Sequence of chain 1.A:
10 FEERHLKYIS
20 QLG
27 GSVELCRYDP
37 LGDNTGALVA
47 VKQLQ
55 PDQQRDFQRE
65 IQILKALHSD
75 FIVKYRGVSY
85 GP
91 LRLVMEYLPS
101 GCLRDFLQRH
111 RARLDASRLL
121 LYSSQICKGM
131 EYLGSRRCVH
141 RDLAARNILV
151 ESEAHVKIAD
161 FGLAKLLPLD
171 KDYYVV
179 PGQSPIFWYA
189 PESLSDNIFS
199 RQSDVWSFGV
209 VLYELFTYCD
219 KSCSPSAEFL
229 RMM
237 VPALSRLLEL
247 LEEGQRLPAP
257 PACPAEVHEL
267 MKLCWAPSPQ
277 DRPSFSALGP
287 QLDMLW

Binding-site contacts:
Ligand atom C5 contacts residue LEU149 of chain 1.A at 3.5 Å (hydrophobic).
Ligand atom C25 contacts residue ARG146 of chain 1.A at 3.7 Å.
Ligand atom N3 contacts residue LEU149 of chain 1.A at 3.8 Å.
Ligand atom C14 contacts residue VAL29 of chain 1.A at 3.9 Å (hydrophobic).
Ligand atom N3 contacts residue LEU98 of chain 1.A at 3.2 Å (h-bond).
Ligand atom C9 contacts residue GLY101 of chain 1.A at 3.9 Å.
Ligand atom O12 contacts residue MET95 of chain 1.A at 3.6 Å.
Ligand atom C8 contacts residue GLY101 of chain 1.A at 3.8 Å.
Ligand atom N13 contacts residue VAL29 of chain 1.A at 3.6 Å.
Ligand atom C4 contacts residue LEU98 of chain 1.A at 3.9 Å (hydrophobic).
Ligand atom C19 contacts residue ARG146 of chain 1.A at 3.5 Å.
Ligand atom C18 contacts residue ASN147 of chain 1.A at 3.8 Å.
Ligand atom N2 contacts residue TYR97 of chain 1.A at 4.0 Å.
Ligand atom C4 contacts residue GLU96 of chain 1.A at 3.3 Å.
Ligand atom N21 contacts residue CYS102 of chain 1.A at 3.6 Å.
Ligand atom C7 contacts residue LEU21 of chain 1.A at 3.8 Å (hydrophobic).
Ligand atom C25 contacts residue ASP105 of chain 1.A at 3.9 Å.
Ligand atom C9 contacts residue TYR97 of chain 1.A at 3.6 Å (hydrophobic).
Ligand atom O24 contacts residue LEU21 of chain 1.A at 3.8 Å.
Ligand atom C25 contacts residue ARG104 of chain 1.A at 3.7 Å.
Ligand atom N3 contacts residue TYR97 of chain 1.A at 3.6 Å.
Ligand atom N11 contacts residue VAL77 of chain 1.A at 3.5 Å.
Ligand atom C4 contacts residue ALA46 of chain 1.A at 3.6 Å (hydrophobic).
Ligand atom C22 contacts residue CYS102 of chain 1.A at 3.6 Å (hydrophobic).
Ligand atom C5 contacts residue ALA46 of chain 1.A at 3.6 Å (hydrophobic).
Ligand atom C1 contacts residue LEU149 of chain 1.A at 3.9 Å (hydrophobic).
Ligand atom C18 contacts residue ARG146 of chain 1.A at 2.9 Å.
Ligand atom C23 contacts residue ARG104 of chain 1.A at 4.0 Å.
Ligand atom C25 contacts residue CYS102 of chain 1.A at 1.7 Å (hydrophobic).
Ligand atom N11 contacts residue GLU96 of chain 1.A at 3.2 Å (salt-bridge).
Ligand atom C6 contacts residue LEU149 of chain 1.A at 3.7 Å (hydrophobic).
Ligand atom C10 contacts residue ALA46 of chain 1.A at 3.7 Å (hydrophobic).
Ligand atom C10 contacts residue MET95 of chain 1.A at 4.0 Å (hydrophobic).
Ligand atom C23 contacts residue CYS102 of chain 1.A at 3.0 Å (hydrophobic).
Ligand atom C9 contacts residue LEU98 of chain 1.A at 3.3 Å (hydrophobic).
Ligand atom N11 contacts residue MET95 of chain 1.A at 3.4 Å.
Ligand atom N21 contacts residue ARG146 of chain 1.A at 3.2 Å (salt-bridge).
Ligand atom N11 contacts residue ALA46 of chain 1.A at 3.5 Å.
Ligand atom C7 contacts residue LEU149 of chain 1.A at 3.9 Å (hydrophobic).
Ligand atom C4 contacts residue LEU149 of chain 1.A at 3.6 Å (hydrophobic).

A protein and the small-molecule ligand that binds it are described below.
Small molecule (SMILES): CCC(=O)Nc1cccc(CNc2c(C(N)=O)cnn3cccc23)c1